Sequence of chain 1.A:
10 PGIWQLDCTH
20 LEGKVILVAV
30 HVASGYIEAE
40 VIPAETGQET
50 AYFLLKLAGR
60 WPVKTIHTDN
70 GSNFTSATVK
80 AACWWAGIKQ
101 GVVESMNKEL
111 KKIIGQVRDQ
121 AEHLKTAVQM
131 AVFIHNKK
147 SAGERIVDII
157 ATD

Binding-site contacts:
Ligand atom O44 contacts residue ALA121 of chain 1.A at 3.8 Å.
Ligand atom C41 contacts residue THR126 of chain 1.A at 3.5 Å.
Ligand atom C13 contacts residue TRP84 of chain 2.A at 3.6 Å (hydrophobic).
Ligand atom O51 contacts residue GLN47 of chain 2.A at 3.6 Å.
Ligand atom C59 contacts residue ALA80 of chain 2.A at 3.7 Å (hydrophobic).
Ligand atom O16 contacts residue ALA81 of chain 2.A at 3.8 Å.
Ligand atom C18 contacts residue ALA81 of chain 2.A at 3.8 Å (hydrophobic).
Ligand atom C29 contacts residue THR126 of chain 1.A at 3.4 Å.
Ligand atom O44 contacts residue HIS123 of chain 1.A at 2.9 Å (h-bond).
Ligand atom F19 contacts residue LEU54 of chain 2.A at 3.7 Å.
Ligand atom F19 contacts residue ALA81 of chain 2.A at 3.1 Å.
Ligand atom C25 contacts residue THR126 of chain 1.A at 3.6 Å.
Ligand atom C13 contacts residue MET130 of chain 1.A at 3.8 Å (hydrophobic).
Ligand atom O16 contacts residue LEU54 of chain 2.A at 3.6 Å.
Ligand atom C28 contacts residue THR126 of chain 1.A at 3.7 Å.
Ligand atom C01 contacts residue GLN120 of chain 1.A at 3.5 Å.
Ligand atom C37 contacts residue THR126 of chain 1.A at 3.9 Å.
Ligand atom F19 contacts residue THR77 of chain 2.A at 3.4 Å.
Ligand atom C46 contacts residue GLU122 of chain 1.A at 3.7 Å.
Ligand atom C57 contacts residue ALA76 of chain 2.A at 3.7 Å (hydrophobic).
Ligand atom O44 contacts residue GLU122 of chain 1.A at 3.5 Å (salt-bridge).
Ligand atom O27 contacts residue HIS123 of chain 1.A at 3.5 Å.
Ligand atom C37 contacts residue HIS123 of chain 1.A at 3.8 Å.
Ligand atom C52 contacts residue THR77 of chain 2.A at 3.5 Å.
Ligand atom C20 contacts residue THR77 of chain 2.A at 3.7 Å.
Ligand atom C10 contacts residue MET130 of chain 1.A at 3.9 Å (hydrophobic).
Ligand atom O27 contacts residue THR126 of chain 1.A at 3.3 Å (h-bond).
Ligand atom C61 contacts residue THR77 of chain 2.A at 3.8 Å.
Ligand atom O44 contacts residue THR126 of chain 1.A at 2.7 Å (h-bond).
Ligand atom F19 contacts residue ALA50 of chain 2.A at 3.8 Å.
Ligand atom C53 contacts residue THR77 of chain 2.A at 3.8 Å.
Ligand atom C46 contacts residue GLN47 of chain 2.A at 3.8 Å.
Ligand atom C41 contacts residue HIS123 of chain 1.A at 3.8 Å.
Ligand atom C41 contacts residue GLU122 of chain 1.A at 3.5 Å.
Ligand atom C33 contacts residue THR77 of chain 2.A at 3.9 Å.
Ligand atom O42 contacts residue GLU122 of chain 1.A at 2.8 Å (salt-bridge).
Ligand atom C13 contacts residue LEU54 of chain 2.A at 3.9 Å (hydrophobic).
Ligand atom C46 contacts residue HIS123 of chain 1.A at 3.6 Å.
Ligand atom O42 contacts residue ALA121 of chain 1.A at 3.5 Å.
Ligand atom C10 contacts residue TRP84 of chain 2.A at 3.5 Å (hydrophobic).

Sequence of chain 2.A:
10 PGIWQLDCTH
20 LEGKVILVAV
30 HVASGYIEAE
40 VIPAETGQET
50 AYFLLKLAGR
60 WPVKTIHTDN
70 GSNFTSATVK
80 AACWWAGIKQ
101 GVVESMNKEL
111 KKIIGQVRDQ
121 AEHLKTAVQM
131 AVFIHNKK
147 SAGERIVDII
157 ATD

The small molecule below binds the protein below.
Small molecule (SMILES): Cc1c(-c2c([C@H](OC(C)(C)C)C(=O)O)n(C)c(=O)c3ccccc23)cc(F)c2c1CCCO2